Sequence of chain 1.A:
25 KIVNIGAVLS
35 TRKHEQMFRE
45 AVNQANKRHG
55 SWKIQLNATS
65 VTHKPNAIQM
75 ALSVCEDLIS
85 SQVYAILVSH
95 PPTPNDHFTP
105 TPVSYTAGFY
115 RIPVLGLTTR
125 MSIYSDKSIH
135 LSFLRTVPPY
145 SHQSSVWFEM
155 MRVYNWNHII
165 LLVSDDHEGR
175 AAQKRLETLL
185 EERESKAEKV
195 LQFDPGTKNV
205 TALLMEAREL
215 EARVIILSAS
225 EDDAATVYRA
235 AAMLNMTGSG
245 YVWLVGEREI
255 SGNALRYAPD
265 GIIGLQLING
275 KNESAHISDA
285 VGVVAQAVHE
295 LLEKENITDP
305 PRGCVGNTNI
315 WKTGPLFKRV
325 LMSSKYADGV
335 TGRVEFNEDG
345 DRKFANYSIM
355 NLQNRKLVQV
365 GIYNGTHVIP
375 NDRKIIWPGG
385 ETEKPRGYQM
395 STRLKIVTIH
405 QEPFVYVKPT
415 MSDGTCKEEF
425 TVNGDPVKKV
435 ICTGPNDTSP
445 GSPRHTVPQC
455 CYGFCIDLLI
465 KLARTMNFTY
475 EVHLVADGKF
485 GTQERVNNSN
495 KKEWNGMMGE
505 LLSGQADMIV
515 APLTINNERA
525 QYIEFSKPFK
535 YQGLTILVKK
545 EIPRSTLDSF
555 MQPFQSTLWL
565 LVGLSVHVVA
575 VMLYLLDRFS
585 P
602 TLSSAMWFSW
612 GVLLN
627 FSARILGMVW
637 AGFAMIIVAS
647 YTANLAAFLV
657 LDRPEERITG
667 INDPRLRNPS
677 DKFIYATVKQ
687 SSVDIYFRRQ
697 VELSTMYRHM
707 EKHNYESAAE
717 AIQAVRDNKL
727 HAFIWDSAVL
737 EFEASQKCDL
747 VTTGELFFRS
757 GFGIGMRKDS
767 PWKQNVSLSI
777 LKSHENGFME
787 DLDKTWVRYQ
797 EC

Binding-site contacts:
Ligand atom C3 contacts residue THR205 of chain 1.A at 4.0 Å.
Ligand atom C4 contacts residue ASN203 of chain 1.A at 4.3 Å.
Ligand atom C7 contacts residue THR205 of chain 1.A at 4.3 Å.
Ligand atom O5 contacts residue ASN203 of chain 1.A at 2.4 Å (h-bond).
Ligand atom C5 contacts residue ASN203 of chain 1.A at 3.7 Å.
Ligand atom C1 contacts residue ASN203 of chain 1.A at 1.4 Å.
Ligand atom O5 contacts residue THR205 of chain 1.A at 4.2 Å.
Ligand atom N2 contacts residue THR205 of chain 1.A at 3.5 Å (h-bond).
Ligand atom C6 contacts residue ASN203 of chain 1.A at 4.5 Å.
Ligand atom N2 contacts residue ASN203 of chain 1.A at 2.9 Å (h-bond).
Ligand atom C2 contacts residue ASN203 of chain 1.A at 2.5 Å.
Ligand atom C2 contacts residue THR205 of chain 1.A at 3.7 Å.
Ligand atom O7 contacts residue ASN203 of chain 1.A at 3.0 Å (h-bond).
Ligand atom C3 contacts residue ASN203 of chain 1.A at 3.8 Å.
Ligand atom C8 contacts residue ASN203 of chain 1.A at 4.3 Å.
Ligand atom C7 contacts residue ASN203 of chain 1.A at 3.1 Å.
Ligand atom C1 contacts residue THR205 of chain 1.A at 3.2 Å.
Ligand atom C5 contacts residue THR205 of chain 1.A at 4.4 Å.

The small molecule below binds the protein below.
Small molecule (SMILES): CC(=O)N[C@@H]1[C@@H](O)[C@H](O)[C@@H](CO)O[C@H]1O